The protein below binds the small molecule below.
Small molecule (SMILES): CC(=O)N[C@H]1[C@H](O[C@H]2[C@H](O)[C@@H](NC(C)=O)CO[C@@H]2CO)O[C@H](CO)[C@@H](O[C@@H]2O[C@H](CO)[C@@H](O)[C@H](O)[C@@H]2O)[C@@H]1O

Sequence of chain 1.F:
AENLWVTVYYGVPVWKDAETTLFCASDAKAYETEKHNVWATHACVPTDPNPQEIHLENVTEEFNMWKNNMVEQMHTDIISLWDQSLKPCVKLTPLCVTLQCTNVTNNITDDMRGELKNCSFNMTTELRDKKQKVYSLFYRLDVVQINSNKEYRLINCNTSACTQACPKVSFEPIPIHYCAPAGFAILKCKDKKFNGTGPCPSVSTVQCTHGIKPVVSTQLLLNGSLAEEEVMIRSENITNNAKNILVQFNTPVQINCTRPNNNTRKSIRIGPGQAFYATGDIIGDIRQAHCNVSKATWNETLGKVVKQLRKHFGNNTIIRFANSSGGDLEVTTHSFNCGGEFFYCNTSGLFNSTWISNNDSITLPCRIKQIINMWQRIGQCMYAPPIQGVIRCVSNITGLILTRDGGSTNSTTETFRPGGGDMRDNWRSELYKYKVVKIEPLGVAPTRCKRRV

Binding-site contacts:
Ligand atom C3 contacts residue ASN122 of chain 1.F at 3.8 Å.
Ligand atom C8 contacts residue ASN122 of chain 1.F at 4.5 Å.
Ligand atom O7 contacts residue ASN122 of chain 1.F at 3.6 Å (h-bond).
Ligand atom C2 contacts residue ASN122 of chain 1.F at 2.5 Å.
Ligand atom C8 contacts residue GLN100 of chain 1.F at 4.0 Å.
Ligand atom C7 contacts residue ASN122 of chain 1.F at 3.4 Å.
Ligand atom C8 contacts residue SER120 of chain 1.F at 3.6 Å.
Ligand atom O7 contacts residue LYS133 of chain 1.F at 3.8 Å.
Ligand atom C4 contacts residue ASN122 of chain 1.F at 4.2 Å.
Ligand atom C8 contacts residue PHE121 of chain 1.F at 3.8 Å (hydrophobic).
Ligand atom C5 contacts residue ASN122 of chain 1.F at 3.6 Å.
Ligand atom O5 contacts residue ASN122 of chain 1.F at 2.4 Å (h-bond).
Ligand atom C1 contacts residue ASN122 of chain 1.F at 1.4 Å.
Ligand atom N2 contacts residue ASN122 of chain 1.F at 2.9 Å (h-bond).